Sequence of chain 52.A:
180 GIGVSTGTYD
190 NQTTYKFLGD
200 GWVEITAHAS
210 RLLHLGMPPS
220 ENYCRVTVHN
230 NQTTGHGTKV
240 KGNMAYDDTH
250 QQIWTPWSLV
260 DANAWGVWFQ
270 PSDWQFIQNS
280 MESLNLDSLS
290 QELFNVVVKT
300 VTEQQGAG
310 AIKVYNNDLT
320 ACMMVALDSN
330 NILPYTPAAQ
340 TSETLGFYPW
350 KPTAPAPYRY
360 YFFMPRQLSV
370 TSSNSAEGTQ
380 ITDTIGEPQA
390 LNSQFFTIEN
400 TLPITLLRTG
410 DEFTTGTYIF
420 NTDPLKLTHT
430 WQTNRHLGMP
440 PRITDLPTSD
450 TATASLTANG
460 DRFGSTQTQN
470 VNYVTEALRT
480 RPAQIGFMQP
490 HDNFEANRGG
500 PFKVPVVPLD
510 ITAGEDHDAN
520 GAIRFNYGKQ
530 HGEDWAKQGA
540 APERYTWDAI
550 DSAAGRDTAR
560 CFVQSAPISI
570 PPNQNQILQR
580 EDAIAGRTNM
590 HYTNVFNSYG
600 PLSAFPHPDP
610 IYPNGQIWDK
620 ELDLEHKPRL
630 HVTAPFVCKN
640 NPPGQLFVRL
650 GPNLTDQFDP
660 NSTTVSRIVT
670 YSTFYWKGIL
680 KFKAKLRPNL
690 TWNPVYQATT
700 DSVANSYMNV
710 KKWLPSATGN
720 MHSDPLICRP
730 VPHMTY

Binding-site contacts:
Ligand atom C4' contacts residue TRP201 of chain 52.A at 4.3 Å (hydrophobic).
Ligand atom O2 contacts residue TRP201 of chain 52.A at 4.3 Å.
Ligand atom C4 contacts residue TRP201 of chain 52.A at 3.3 Å (hydrophobic).
Ligand atom OP1 contacts residue PRO423 of chain 52.A at 3.6 Å.
Ligand atom C2 contacts residue TRP201 of chain 52.A at 3.9 Å (hydrophobic).
Ligand atom C2' contacts residue LYS682 of chain 52.A at 3.6 Å.
Ligand atom C5 contacts residue TRP201 of chain 52.A at 3.4 Å (hydrophobic).
Ligand atom C6 contacts residue TRP201 of chain 52.A at 3.5 Å (hydrophobic).
Ligand atom O2 contacts residue LYS682 of chain 52.A at 4.2 Å.
Ligand atom O5' contacts residue TRP201 of chain 52.A at 3.6 Å.
Ligand atom C5' contacts residue TRP201 of chain 52.A at 3.5 Å (hydrophobic).
Ligand atom N4 contacts residue TRP201 of chain 52.A at 3.8 Å.
Ligand atom N1 contacts residue TRP201 of chain 52.A at 4.0 Å.
Ligand atom N4 contacts residue GLY198 of chain 52.A at 3.8 Å.
Ligand atom C1' contacts residue LYS682 of chain 52.A at 4.5 Å.
Ligand atom O3' contacts residue LYS682 of chain 52.A at 3.1 Å (salt-bridge).
Ligand atom N3 contacts residue TRP201 of chain 52.A at 3.6 Å.
Ligand atom C2' contacts residue TRP201 of chain 52.A at 3.6 Å (hydrophobic).
Ligand atom O2 contacts residue LEU197 of chain 52.A at 4.0 Å.
Ligand atom O4' contacts residue TRP201 of chain 52.A at 4.5 Å.
Ligand atom N4 contacts residue ASP199 of chain 52.A at 4.0 Å.
Ligand atom C3' contacts residue TRP201 of chain 52.A at 4.1 Å (hydrophobic).
Ligand atom C1' contacts residue TRP201 of chain 52.A at 4.5 Å (hydrophobic).
Ligand atom C3' contacts residue LYS682 of chain 52.A at 3.8 Å.

This protein binds this small molecule.
Small molecule (SMILES): Nc1ccn([C@H]2C[C@H](O)[C@@H](COP(=O)(O)O)O2)c(=O)n1